Sequence of chain 1.C:
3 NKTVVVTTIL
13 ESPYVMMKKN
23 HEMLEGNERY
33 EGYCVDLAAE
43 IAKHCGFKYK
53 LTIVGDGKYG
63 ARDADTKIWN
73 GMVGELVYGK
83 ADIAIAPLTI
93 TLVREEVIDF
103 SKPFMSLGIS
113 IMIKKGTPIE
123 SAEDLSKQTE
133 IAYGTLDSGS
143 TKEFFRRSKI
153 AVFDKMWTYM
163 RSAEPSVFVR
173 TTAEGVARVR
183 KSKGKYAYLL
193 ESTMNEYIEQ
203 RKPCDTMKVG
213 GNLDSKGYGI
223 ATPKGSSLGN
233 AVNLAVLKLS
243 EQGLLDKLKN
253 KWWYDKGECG

Binding-site contacts:
Ligand atom C3 contacts residue PRO105 of chain 1.A at 3.7 Å (hydrophobic).
Ligand atom C16 contacts residue MET107 of chain 1.A at 3.7 Å (hydrophobic).
Ligand atom N3 contacts residue LYS218 of chain 1.C at 3.6 Å.
Ligand atom C5 contacts residue LYS218 of chain 1.A at 3.3 Å.
Ligand atom N2 contacts residue PRO105 of chain 1.A at 3.5 Å.
Ligand atom F4 contacts residue LEU239 of chain 1.A at 3.5 Å.
Ligand atom N3 contacts residue PRO105 of chain 1.A at 3.6 Å.
Ligand atom C10 contacts residue PHE106 of chain 1.C at 3.8 Å (hydrophobic).
Ligand atom C15 contacts residue SER217 of chain 1.C at 3.2 Å.
Ligand atom C16 contacts residue PHE106 of chain 1.A at 3.7 Å (hydrophobic).
Ligand atom F2 contacts residue ILE92 of chain 1.C at 3.7 Å.
Ligand atom C4 contacts residue PRO105 of chain 1.A at 3.5 Å (hydrophobic).
Ligand atom N1 contacts residue SER217 of chain 1.A at 3.2 Å (h-bond).
Ligand atom F2 contacts residue GLY219 of chain 1.C at 3.0 Å.
Ligand atom F3 contacts residue LEU239 of chain 1.A at 3.6 Å.
Ligand atom C9 contacts residue PRO105 of chain 1.C at 3.2 Å (hydrophobic).
Ligand atom C10 contacts residue PRO105 of chain 1.C at 3.3 Å (hydrophobic).
Ligand atom C8 contacts residue LYS218 of chain 1.A at 3.8 Å.
Ligand atom C12 contacts residue LYS218 of chain 1.C at 3.8 Å.
Ligand atom C9 contacts residue SER242 of chain 1.C at 3.6 Å.
Ligand atom O1 contacts residue SER217 of chain 1.A at 3.2 Å (h-bond).
Ligand atom F1 contacts residue SER108 of chain 1.C at 2.8 Å.
Ligand atom C5 contacts residue SER108 of chain 1.A at 3.7 Å.
Ligand atom C14 contacts residue SER217 of chain 1.C at 3.5 Å.
Ligand atom C7 contacts residue LYS218 of chain 1.A at 3.7 Å.
Ligand atom C14 contacts residue SER242 of chain 1.A at 3.5 Å.
Ligand atom C2 contacts residue PRO105 of chain 1.C at 3.7 Å (hydrophobic).
Ligand atom C8 contacts residue SER217 of chain 1.A at 3.6 Å.
Ligand atom C14 contacts residue PRO105 of chain 1.A at 3.5 Å (hydrophobic).
Ligand atom C13 contacts residue PRO105 of chain 1.A at 3.6 Å (hydrophobic).
Ligand atom C8 contacts residue PRO105 of chain 1.C at 3.6 Å (hydrophobic).
Ligand atom N3 contacts residue GLY219 of chain 1.C at 3.5 Å (h-bond).
Ligand atom F2 contacts residue LYS218 of chain 1.C at 3.7 Å.
Ligand atom F1 contacts residue MET107 of chain 1.C at 2.9 Å.
Ligand atom C11 contacts residue SER217 of chain 1.A at 3.3 Å.
Ligand atom C7 contacts residue SER217 of chain 1.A at 3.2 Å.
Ligand atom C2 contacts residue LYS218 of chain 1.C at 3.5 Å.
Ligand atom F4 contacts residue LYS104 of chain 1.A at 3.5 Å.
Ligand atom C1 contacts residue SER108 of chain 1.C at 3.4 Å.
Ligand atom C9 contacts residue SER217 of chain 1.A at 3.6 Å.

The protein below binds the small molecule below.
Small molecule (SMILES): O=C1CCCN1Cc1ccc(-n2nc(C(F)(F)F)c3c2CCCC3)cc1F

Sequence of chain 1.A:
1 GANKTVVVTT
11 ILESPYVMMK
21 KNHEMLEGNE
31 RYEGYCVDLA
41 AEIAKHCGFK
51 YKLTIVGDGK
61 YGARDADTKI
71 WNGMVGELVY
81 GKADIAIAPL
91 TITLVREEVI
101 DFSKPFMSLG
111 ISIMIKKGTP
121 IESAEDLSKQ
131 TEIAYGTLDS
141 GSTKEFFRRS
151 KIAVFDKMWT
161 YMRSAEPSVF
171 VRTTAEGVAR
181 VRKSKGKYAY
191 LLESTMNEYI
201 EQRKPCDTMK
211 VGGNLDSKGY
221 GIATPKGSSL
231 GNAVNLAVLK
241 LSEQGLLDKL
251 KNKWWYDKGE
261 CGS